A small-molecule ligand and the protein it binds are described below.
Small molecule (SMILES): CC(=O)N[C@@H]1[C@@H](O)[C@H](O)[C@@H](CO)O[C@H]1O

Sequence of chain 1.E:
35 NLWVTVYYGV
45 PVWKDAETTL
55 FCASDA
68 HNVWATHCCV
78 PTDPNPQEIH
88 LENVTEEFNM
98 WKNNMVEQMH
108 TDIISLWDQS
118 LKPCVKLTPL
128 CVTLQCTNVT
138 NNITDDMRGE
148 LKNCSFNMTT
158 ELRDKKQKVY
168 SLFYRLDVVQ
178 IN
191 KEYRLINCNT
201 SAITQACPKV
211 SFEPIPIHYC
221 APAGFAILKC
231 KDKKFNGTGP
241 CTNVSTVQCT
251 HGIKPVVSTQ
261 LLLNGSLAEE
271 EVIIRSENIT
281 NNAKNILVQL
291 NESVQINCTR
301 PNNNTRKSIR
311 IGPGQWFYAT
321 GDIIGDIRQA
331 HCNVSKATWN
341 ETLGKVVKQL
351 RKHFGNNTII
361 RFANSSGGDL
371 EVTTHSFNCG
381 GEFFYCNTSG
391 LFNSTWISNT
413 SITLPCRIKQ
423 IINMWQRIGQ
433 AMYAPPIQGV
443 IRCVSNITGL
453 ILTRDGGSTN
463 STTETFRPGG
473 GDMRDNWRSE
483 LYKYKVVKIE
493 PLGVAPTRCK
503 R

Binding-site contacts:
Ligand atom O5 contacts residue LYS149 of chain 1.E at 4.1 Å.
Ligand atom C6 contacts residue LYS149 of chain 1.E at 4.5 Å.
Ligand atom C8 contacts residue ASN135 of chain 1.E at 4.4 Å.
Ligand atom C2 contacts residue ASN135 of chain 1.E at 2.5 Å.
Ligand atom O6 contacts residue GLN177 of chain 1.E at 4.0 Å.
Ligand atom C7 contacts residue ASN135 of chain 1.E at 3.3 Å.
Ligand atom C5 contacts residue ASN135 of chain 1.E at 3.9 Å.
Ligand atom C8 contacts residue THR137 of chain 1.E at 4.2 Å.
Ligand atom C6 contacts residue TYR193 of chain 1.E at 3.9 Å (hydrophobic).
Ligand atom C1 contacts residue ASN135 of chain 1.E at 1.5 Å.
Ligand atom O5 contacts residue ASN135 of chain 1.E at 2.5 Å (h-bond).
Ligand atom O6 contacts residue TYR193 of chain 1.E at 4.3 Å.
Ligand atom C3 contacts residue ASN135 of chain 1.E at 3.9 Å.
Ligand atom O7 contacts residue ASN135 of chain 1.E at 3.4 Å.
Ligand atom N2 contacts residue ASN135 of chain 1.E at 2.8 Å (h-bond).
Ligand atom C4 contacts residue ASN135 of chain 1.E at 4.4 Å.